Sequence of chain 1.A:
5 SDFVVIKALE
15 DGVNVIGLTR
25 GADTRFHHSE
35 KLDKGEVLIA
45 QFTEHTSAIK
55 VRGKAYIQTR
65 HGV

Sequence of chain 1.B:
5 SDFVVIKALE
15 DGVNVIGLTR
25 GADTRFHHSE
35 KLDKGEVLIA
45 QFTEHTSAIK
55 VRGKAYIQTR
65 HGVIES

Binding-site contacts:
Ligand atom N contacts residue THR28 of chain 1.A at 2.5 Å (h-bond).
Ligand atom CH2 contacts residue GLY21 of chain 1.B at 3.5 Å.
Ligand atom CG contacts residue SER51 of chain 1.A at 3.7 Å.
Ligand atom CE2 contacts residue GLN45 of chain 1.B at 3.9 Å.
Ligand atom C contacts residue THR47 of chain 1.B at 3.6 Å.
Ligand atom OXT contacts residue HIS49 of chain 1.B at 3.7 Å.
Ligand atom C contacts residue THR50 of chain 1.B at 4.0 Å.
Ligand atom CZ3 contacts residue GLY21 of chain 1.B at 3.5 Å.
Ligand atom O contacts residue THR23 of chain 1.A at 3.8 Å.
Ligand atom CE2 contacts residue THR50 of chain 1.B at 4.1 Å.
Ligand atom NE1 contacts residue GLN45 of chain 1.B at 2.8 Å (h-bond).
Ligand atom CZ3 contacts residue HIS32 of chain 1.B at 4.0 Å.
Ligand atom CZ2 contacts residue ILE53 of chain 1.B at 4.0 Å (hydrophobic).
Ligand atom O contacts residue GLY25 of chain 1.A at 2.9 Å (h-bond).
Ligand atom OXT contacts residue GLY25 of chain 1.A at 3.7 Å.
Ligand atom CA contacts residue GLY25 of chain 1.A at 3.5 Å.
Ligand atom CB contacts residue THR28 of chain 1.A at 3.6 Å.
Ligand atom N contacts residue GLY25 of chain 1.A at 2.9 Å (h-bond).
Ligand atom CA contacts residue THR23 of chain 1.A at 3.6 Å.
Ligand atom C contacts residue SER51 of chain 1.A at 3.4 Å.
Ligand atom CZ2 contacts residue ALA44 of chain 1.B at 4.0 Å (hydrophobic).
Ligand atom N contacts residue ASP27 of chain 1.A at 3.2 Å (salt-bridge).
Ligand atom OXT contacts residue THR47 of chain 1.B at 2.7 Å (h-bond).
Ligand atom CB contacts residue THR23 of chain 1.A at 3.6 Å.
Ligand atom CE3 contacts residue HIS31 of chain 1.B at 4.0 Å.
Ligand atom OXT contacts residue THR50 of chain 1.B at 3.0 Å (h-bond).
Ligand atom O contacts residue ARG24 of chain 1.A at 3.4 Å.
Ligand atom O contacts residue THR47 of chain 1.B at 3.7 Å.
Ligand atom O contacts residue SER51 of chain 1.A at 2.8 Å (h-bond).
Ligand atom CD1 contacts residue GLN45 of chain 1.B at 3.6 Å.
Ligand atom CA contacts residue SER51 of chain 1.A at 3.8 Å.
Ligand atom NE1 contacts residue ALA44 of chain 1.B at 4.0 Å.
Ligand atom N contacts residue THR23 of chain 1.A at 2.9 Å (h-bond).
Ligand atom C contacts residue GLY25 of chain 1.A at 3.2 Å.
Ligand atom CE3 contacts residue HIS32 of chain 1.B at 3.9 Å.
Ligand atom CB contacts residue SER51 of chain 1.A at 3.2 Å.
Ligand atom CZ2 contacts residue THR50 of chain 1.B at 3.8 Å.
Ligand atom CA contacts residue THR28 of chain 1.A at 3.1 Å.
Ligand atom CD1 contacts residue SER51 of chain 1.A at 3.5 Å.
Ligand atom CD1 contacts residue THR47 of chain 1.B at 4.0 Å.

A protein and the small-molecule ligand that binds it are described below.
Small molecule (SMILES): N[C@@H](Cc1c[nH]c2ccccc12)C(=O)O